Sequence of chain 1.B:
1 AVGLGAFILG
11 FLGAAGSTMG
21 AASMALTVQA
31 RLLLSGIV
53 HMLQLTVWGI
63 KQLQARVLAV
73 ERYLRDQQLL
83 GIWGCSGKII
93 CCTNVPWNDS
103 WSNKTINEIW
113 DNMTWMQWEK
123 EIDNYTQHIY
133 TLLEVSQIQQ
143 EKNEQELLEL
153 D

Binding-site contacts:
Ligand atom C1 contacts residue GLU110 of chain 1.B at 4.0 Å.
Ligand atom O5 contacts residue GLU110 of chain 1.B at 4.5 Å.
Ligand atom C7 contacts residue ASN114 of chain 1.B at 3.9 Å.
Ligand atom C2 contacts residue ASN114 of chain 1.B at 2.5 Å.
Ligand atom O7 contacts residue ASN114 of chain 1.B at 4.4 Å.
Ligand atom N2 contacts residue ASN114 of chain 1.B at 2.9 Å (h-bond).
Ligand atom C1 contacts residue ASP113 of chain 1.B at 4.3 Å.
Ligand atom C1 contacts residue ASN114 of chain 1.B at 1.4 Å.
Ligand atom C4 contacts residue ASN114 of chain 1.B at 4.2 Å.
Ligand atom C3 contacts residue ASN114 of chain 1.B at 3.8 Å.
Ligand atom C5 contacts residue ASN114 of chain 1.B at 3.7 Å.
Ligand atom O5 contacts residue ASN114 of chain 1.B at 2.4 Å (h-bond).
Ligand atom O5 contacts residue ASP113 of chain 1.B at 3.8 Å.
Ligand atom C6 contacts residue ASP113 of chain 1.B at 4.4 Å.
Ligand atom O6 contacts residue ASP113 of chain 1.B at 3.4 Å.

A small-molecule ligand and the protein it binds are described below.
Small molecule (SMILES): CC(=O)N[C@@H]1[C@@H](O)[C@H](O)[C@@H](CO)O[C@H]1O